Sequence of chain 1.C:
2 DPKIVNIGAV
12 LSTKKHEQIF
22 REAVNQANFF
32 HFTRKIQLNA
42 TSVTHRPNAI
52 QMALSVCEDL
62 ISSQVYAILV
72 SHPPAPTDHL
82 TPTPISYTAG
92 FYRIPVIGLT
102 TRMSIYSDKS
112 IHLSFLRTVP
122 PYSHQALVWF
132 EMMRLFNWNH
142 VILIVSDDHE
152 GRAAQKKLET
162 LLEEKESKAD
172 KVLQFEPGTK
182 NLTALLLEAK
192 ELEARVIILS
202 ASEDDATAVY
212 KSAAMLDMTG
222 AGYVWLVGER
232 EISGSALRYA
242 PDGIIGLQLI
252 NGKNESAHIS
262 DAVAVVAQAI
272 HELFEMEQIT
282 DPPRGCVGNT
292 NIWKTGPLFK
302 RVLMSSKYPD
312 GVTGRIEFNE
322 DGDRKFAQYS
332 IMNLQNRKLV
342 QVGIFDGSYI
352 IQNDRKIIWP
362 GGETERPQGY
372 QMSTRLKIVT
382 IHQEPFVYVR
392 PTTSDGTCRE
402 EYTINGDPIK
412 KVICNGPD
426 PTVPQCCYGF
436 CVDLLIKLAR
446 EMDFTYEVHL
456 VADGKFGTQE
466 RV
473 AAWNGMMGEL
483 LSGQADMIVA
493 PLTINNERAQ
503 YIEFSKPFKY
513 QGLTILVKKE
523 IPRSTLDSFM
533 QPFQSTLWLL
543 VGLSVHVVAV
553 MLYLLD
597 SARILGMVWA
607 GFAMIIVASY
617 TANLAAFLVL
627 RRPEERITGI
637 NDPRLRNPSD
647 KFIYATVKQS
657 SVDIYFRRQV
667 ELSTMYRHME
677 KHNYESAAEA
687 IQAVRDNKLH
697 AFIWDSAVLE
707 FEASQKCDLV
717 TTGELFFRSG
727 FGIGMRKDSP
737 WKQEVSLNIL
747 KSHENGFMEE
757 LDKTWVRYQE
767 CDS

A small-molecule ligand and the protein it binds are described below.
Small molecule (SMILES): C[C@@H](CN1CCC(Cc2ccccc2)CC1)[C@@H](O)c1ccc(O)cc1

Sequence of chain 1.D:
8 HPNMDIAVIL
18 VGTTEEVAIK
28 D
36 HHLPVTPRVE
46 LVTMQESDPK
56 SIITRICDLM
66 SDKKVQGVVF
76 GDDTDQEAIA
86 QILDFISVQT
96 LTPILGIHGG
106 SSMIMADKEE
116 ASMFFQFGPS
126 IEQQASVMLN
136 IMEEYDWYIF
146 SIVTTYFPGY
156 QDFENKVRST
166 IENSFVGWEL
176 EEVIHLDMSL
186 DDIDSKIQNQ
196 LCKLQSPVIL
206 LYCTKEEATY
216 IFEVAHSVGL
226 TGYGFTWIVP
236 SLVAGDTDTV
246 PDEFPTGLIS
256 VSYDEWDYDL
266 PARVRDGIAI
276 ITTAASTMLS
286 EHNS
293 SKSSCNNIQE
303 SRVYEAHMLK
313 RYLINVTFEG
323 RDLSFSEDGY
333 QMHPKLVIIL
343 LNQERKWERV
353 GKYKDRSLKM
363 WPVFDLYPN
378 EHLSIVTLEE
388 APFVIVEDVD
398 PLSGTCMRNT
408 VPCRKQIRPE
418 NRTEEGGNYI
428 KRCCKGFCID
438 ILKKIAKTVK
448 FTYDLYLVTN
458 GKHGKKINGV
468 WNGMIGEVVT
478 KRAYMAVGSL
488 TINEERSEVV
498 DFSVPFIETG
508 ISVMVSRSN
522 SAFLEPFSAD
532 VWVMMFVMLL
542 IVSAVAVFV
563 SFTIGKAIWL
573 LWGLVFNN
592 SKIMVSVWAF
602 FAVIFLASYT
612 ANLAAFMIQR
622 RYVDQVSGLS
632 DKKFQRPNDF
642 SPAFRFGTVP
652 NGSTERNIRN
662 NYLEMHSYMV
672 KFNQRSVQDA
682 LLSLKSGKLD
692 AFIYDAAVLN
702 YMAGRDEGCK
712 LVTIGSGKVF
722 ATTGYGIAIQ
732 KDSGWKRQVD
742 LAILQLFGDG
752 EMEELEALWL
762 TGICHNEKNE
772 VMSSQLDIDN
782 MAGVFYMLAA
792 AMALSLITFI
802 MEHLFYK

Binding-site contacts:
Ligand atom C02 contacts residue TYR88 of chain 1.C at 3.9 Å (hydrophobic).
Ligand atom C21 contacts residue GLU212 of chain 1.D at 3.3 Å.
Ligand atom O01 contacts residue ILE112 of chain 1.C at 3.3 Å (h-bond).
Ligand atom C01 contacts residue GLN86 of chain 1.D at 3.9 Å.
Ligand atom C10 contacts residue GLN86 of chain 1.D at 3.3 Å.
Ligand atom C16 contacts residue LEU114 of chain 1.C at 3.8 Å (hydrophobic).
Ligand atom C21 contacts residue PHE152 of chain 1.D at 3.6 Å (hydrophobic).
Ligand atom C06 contacts residue GLN86 of chain 1.D at 3.9 Å.
Ligand atom C20 contacts residue GLU212 of chain 1.D at 3.3 Å.
Ligand atom O01 contacts residue LEU114 of chain 1.C at 3.1 Å (h-bond).
Ligand atom C19 contacts residue PHE152 of chain 1.D at 3.6 Å (hydrophobic).
Ligand atom C03 contacts residue THR89 of chain 1.C at 3.6 Å.
Ligand atom C06 contacts residue TYR88 of chain 1.C at 3.9 Å (hydrophobic).
Ligand atom O contacts residue GLU212 of chain 1.D at 2.5 Å (salt-bridge).
Ligand atom C06 contacts residue PHE90 of chain 1.D at 3.6 Å (hydrophobic).
Ligand atom C17 contacts residue ILE112 of chain 1.C at 3.7 Å (hydrophobic).
Ligand atom C06 contacts residue ILE87 of chain 1.D at 3.5 Å (hydrophobic).
Ligand atom C07 contacts residue TYR88 of chain 1.C at 3.8 Å (hydrophobic).
Ligand atom C07 contacts residue PHE92 of chain 1.C at 3.6 Å (hydrophobic).
Ligand atom C03 contacts residue TYR88 of chain 1.C at 3.5 Å (hydrophobic).
Ligand atom C04 contacts residue TYR88 of chain 1.C at 3.6 Å (hydrophobic).
Ligand atom C18 contacts residue LEU114 of chain 1.C at 3.6 Å (hydrophobic).
Ligand atom C05 contacts residue PHE90 of chain 1.D at 3.6 Å (hydrophobic).
Ligand atom C15 contacts residue LEU114 of chain 1.C at 3.7 Å (hydrophobic).
Ligand atom C18 contacts residue LYS110 of chain 1.C at 3.6 Å.
Ligand atom C01 contacts residue ILE87 of chain 1.D at 3.6 Å (hydrophobic).
Ligand atom C17 contacts residue SER111 of chain 1.C at 3.4 Å.
Ligand atom O01 contacts residue SER111 of chain 1.C at 3.2 Å (h-bond).
Ligand atom C17 contacts residue GLN86 of chain 1.D at 3.5 Å.
Ligand atom C05 contacts residue TYR88 of chain 1.C at 3.9 Å (hydrophobic).
Ligand atom N contacts residue GLN86 of chain 1.D at 3.1 Å (h-bond).
Ligand atom C20 contacts residue PHE152 of chain 1.D at 3.5 Å (hydrophobic).
Ligand atom C12 contacts residue TYR88 of chain 1.C at 3.2 Å (hydrophobic).
Ligand atom C18 contacts residue SER111 of chain 1.C at 3.4 Å.
Ligand atom C11 contacts residue TYR88 of chain 1.C at 3.8 Å (hydrophobic).
Ligand atom C11 contacts residue GLN86 of chain 1.D at 3.2 Å.
Ligand atom O01 contacts residue HIS113 of chain 1.C at 3.9 Å.
Ligand atom O contacts residue PHE152 of chain 1.D at 3.1 Å (h-bond).
Ligand atom C04 contacts residue THR89 of chain 1.C at 3.4 Å.
Ligand atom C09 contacts residue ALA83 of chain 1.D at 3.6 Å (hydrophobic).